Sequence of chain 1.C:
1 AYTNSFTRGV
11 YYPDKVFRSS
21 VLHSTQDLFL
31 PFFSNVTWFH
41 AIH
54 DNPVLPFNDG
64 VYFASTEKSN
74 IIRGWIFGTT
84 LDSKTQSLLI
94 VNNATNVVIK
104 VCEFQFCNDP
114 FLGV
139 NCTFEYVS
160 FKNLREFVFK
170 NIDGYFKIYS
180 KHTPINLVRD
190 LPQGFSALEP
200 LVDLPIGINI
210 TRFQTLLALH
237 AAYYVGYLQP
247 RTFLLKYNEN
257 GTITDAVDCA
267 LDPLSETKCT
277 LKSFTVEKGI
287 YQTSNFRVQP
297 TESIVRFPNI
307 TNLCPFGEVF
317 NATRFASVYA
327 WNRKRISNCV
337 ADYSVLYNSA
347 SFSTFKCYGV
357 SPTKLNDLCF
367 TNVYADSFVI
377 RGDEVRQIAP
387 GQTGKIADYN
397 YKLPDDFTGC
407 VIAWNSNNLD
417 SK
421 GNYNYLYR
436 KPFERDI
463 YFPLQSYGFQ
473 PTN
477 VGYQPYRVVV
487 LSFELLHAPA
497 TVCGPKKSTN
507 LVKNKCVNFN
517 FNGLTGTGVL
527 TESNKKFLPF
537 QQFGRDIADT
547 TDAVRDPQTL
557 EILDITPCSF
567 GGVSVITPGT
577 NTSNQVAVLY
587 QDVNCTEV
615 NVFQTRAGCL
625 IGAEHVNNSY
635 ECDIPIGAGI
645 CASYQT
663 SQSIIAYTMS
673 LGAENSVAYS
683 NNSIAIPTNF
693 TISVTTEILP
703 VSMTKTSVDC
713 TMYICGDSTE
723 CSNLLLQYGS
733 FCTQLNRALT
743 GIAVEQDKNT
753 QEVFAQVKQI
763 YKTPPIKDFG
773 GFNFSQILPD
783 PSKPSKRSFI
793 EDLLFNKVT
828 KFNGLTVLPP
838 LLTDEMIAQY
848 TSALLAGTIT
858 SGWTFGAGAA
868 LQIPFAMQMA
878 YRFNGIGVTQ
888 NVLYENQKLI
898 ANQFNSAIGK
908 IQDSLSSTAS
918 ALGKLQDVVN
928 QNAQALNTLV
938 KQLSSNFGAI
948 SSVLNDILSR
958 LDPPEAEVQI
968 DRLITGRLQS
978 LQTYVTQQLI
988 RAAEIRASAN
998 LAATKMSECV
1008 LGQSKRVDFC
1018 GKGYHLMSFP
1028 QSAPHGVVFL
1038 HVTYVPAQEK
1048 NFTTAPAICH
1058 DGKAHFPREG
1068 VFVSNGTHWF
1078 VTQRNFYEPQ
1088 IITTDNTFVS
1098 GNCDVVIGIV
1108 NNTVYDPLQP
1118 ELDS

Binding-site contacts:
Ligand atom N2 contacts residue GLN554 of chain 1.C at 3.1 Å (h-bond).
Ligand atom C5 contacts residue ASN305 of chain 1.C at 3.8 Å.
Ligand atom N2 contacts residue PRO553 of chain 1.C at 4.4 Å.
Ligand atom C2 contacts residue GLN554 of chain 1.C at 3.7 Å.
Ligand atom C7 contacts residue GLN554 of chain 1.C at 4.1 Å.
Ligand atom C3 contacts residue GLN554 of chain 1.C at 3.8 Å.
Ligand atom N2 contacts residue ASN305 of chain 1.C at 3.0 Å (h-bond).
Ligand atom C8 contacts residue ASN305 of chain 1.C at 4.4 Å.
Ligand atom C7 contacts residue ASN305 of chain 1.C at 3.7 Å.
Ligand atom C1 contacts residue ASN305 of chain 1.C at 1.5 Å.
Ligand atom C8 contacts residue PRO553 of chain 1.C at 3.0 Å (hydrophobic).
Ligand atom C4 contacts residue ASN305 of chain 1.C at 4.3 Å.
Ligand atom C8 contacts residue GLN554 of chain 1.C at 4.2 Å.
Ligand atom C7 contacts residue PRO553 of chain 1.C at 4.2 Å (hydrophobic).
Ligand atom O5 contacts residue ASN305 of chain 1.C at 2.4 Å (h-bond).
Ligand atom O7 contacts residue ASN305 of chain 1.C at 3.9 Å.
Ligand atom C3 contacts residue ASN305 of chain 1.C at 3.9 Å.
Ligand atom C8 contacts residue PRO304 of chain 1.C at 4.0 Å (hydrophobic).
Ligand atom C1 contacts residue GLN554 of chain 1.C at 3.7 Å.
Ligand atom C2 contacts residue ASN305 of chain 1.C at 2.6 Å.

This protein binds this small molecule.
Small molecule (SMILES): CC(=O)N[C@@H]1[C@@H](O)[C@H](O)[C@@H](CO)O[C@H]1O